Sequence of chain 1.B:
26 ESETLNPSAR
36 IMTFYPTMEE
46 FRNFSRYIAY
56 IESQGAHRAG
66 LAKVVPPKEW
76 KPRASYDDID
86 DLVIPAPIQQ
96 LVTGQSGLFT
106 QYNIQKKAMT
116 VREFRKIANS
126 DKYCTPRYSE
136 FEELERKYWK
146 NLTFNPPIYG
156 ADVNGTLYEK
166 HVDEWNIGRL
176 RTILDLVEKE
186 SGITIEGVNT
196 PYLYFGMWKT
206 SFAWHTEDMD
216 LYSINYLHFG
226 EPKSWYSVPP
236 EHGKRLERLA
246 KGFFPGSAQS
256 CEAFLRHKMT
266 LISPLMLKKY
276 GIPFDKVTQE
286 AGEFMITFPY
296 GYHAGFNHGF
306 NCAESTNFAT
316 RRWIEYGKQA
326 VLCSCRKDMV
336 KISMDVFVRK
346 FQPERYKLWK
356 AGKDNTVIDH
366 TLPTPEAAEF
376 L

A protein and the small-molecule ligand that binds it are described below.
Small molecule (SMILES): CC(=O)Nc1ccc(O)c(-c2cc(C(=O)O)ccn2)c1

Binding-site contacts:
Ligand atom C8 contacts residue HIS210 of chain 1.B at 3.5 Å.
Ligand atom O contacts residue TYR154 of chain 1.B at 2.5 Å (h-bond).
Ligand atom C6 contacts residue MN1 of chain 1.N at 3.2 Å.
Ligand atom C4 contacts residue EDO1 of chain 1.P at 3.8 Å.
Ligand atom C8 contacts residue MN1 of chain 1.N at 3.1 Å.
Ligand atom C5 contacts residue HIS210 of chain 1.B at 3.0 Å.
Ligand atom O2 contacts residue MN1 of chain 1.N at 2.0 Å.
Ligand atom C1 contacts residue LYS263 of chain 1.B at 3.6 Å.
Ligand atom C13 contacts residue TYR154 of chain 1.B at 3.2 Å (hydrophobic).
Ligand atom C5 contacts residue EDO1 of chain 1.P at 3.4 Å.
Ligand atom C12 contacts residue HIS298 of chain 1.B at 3.5 Å.
Ligand atom C10 contacts residue PHE207 of chain 1.B at 3.6 Å (hydrophobic).
Ligand atom C2 contacts residue LYS263 of chain 1.B at 3.8 Å.
Ligand atom C12 contacts residue PHE207 of chain 1.B at 3.5 Å (hydrophobic).
Ligand atom O2 contacts residue EDO1 of chain 1.P at 2.8 Å (h-bond).
Ligand atom C13 contacts residue PHE207 of chain 1.B at 3.5 Å (hydrophobic).
Ligand atom N1 contacts residue HIS210 of chain 1.B at 3.1 Å.
Ligand atom C12 contacts residue MN1 of chain 1.N at 3.0 Å.
Ligand atom C3 contacts residue LYS263 of chain 1.B at 3.6 Å.
Ligand atom C6 contacts residue HIS210 of chain 1.B at 3.2 Å.
Ligand atom C4 contacts residue HIS210 of chain 1.B at 3.6 Å.
Ligand atom C4 contacts residue GLU212 of chain 1.B at 3.8 Å.
Ligand atom C12 contacts residue TRP230 of chain 1.B at 3.5 Å (hydrophobic).
Ligand atom C7 contacts residue HIS210 of chain 1.B at 3.9 Å.
Ligand atom C13 contacts residue LYS228 of chain 1.B at 3.8 Å.
Ligand atom O contacts residue TYR199 of chain 1.B at 3.8 Å.
Ligand atom C5 contacts residue MN1 of chain 1.N at 2.9 Å.
Ligand atom C11 contacts residue PHE207 of chain 1.B at 3.4 Å (hydrophobic).
Ligand atom N1 contacts residue MN1 of chain 1.N at 2.1 Å.
Ligand atom C11 contacts residue TRP230 of chain 1.B at 3.5 Å (hydrophobic).
Ligand atom O1 contacts residue TYR154 of chain 1.B at 3.1 Å (h-bond).
Ligand atom N1 contacts residue HIS298 of chain 1.B at 3.5 Å (h-bond).
Ligand atom C contacts residue LYS263 of chain 1.B at 3.9 Å.
Ligand atom O1 contacts residue ASN220 of chain 1.B at 3.5 Å (h-bond).
Ligand atom C5 contacts residue GLU212 of chain 1.B at 3.7 Å.
Ligand atom O2 contacts residue GLU212 of chain 1.B at 2.7 Å (salt-bridge).
Ligand atom O2 contacts residue HIS210 of chain 1.B at 3.0 Å (h-bond).
Ligand atom N contacts residue LYS263 of chain 1.B at 3.5 Å.
Ligand atom O1 contacts residue LYS228 of chain 1.B at 2.7 Å (salt-bridge).
Ligand atom O contacts residue PHE207 of chain 1.B at 3.4 Å.